Sequence of chain 1.A:
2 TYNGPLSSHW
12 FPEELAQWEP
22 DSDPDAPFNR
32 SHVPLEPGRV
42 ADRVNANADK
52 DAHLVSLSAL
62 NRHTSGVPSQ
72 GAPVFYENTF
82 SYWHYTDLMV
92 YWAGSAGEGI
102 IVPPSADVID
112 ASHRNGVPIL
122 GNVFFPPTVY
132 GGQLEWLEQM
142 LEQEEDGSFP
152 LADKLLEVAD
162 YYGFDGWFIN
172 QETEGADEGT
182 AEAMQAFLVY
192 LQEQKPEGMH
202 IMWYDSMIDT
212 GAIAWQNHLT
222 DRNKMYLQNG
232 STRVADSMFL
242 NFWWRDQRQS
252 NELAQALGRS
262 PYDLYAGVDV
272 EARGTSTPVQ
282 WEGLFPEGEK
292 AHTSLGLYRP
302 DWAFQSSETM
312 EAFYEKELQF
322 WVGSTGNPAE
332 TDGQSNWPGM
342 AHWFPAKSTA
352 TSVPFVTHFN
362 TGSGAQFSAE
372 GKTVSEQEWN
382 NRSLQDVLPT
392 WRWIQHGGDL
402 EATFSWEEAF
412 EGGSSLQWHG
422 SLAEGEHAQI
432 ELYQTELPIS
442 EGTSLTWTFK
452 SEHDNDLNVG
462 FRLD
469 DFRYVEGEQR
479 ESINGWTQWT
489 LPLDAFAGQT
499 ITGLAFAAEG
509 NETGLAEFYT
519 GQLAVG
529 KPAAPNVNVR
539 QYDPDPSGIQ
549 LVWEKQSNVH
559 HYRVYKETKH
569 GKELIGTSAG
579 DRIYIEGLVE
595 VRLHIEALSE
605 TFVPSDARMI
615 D

Binding-site contacts:
Ligand atom N2 contacts residue TRP93 of chain 1.A at 3.9 Å.
Ligand atom O3 contacts residue GLU173 of chain 1.A at 3.4 Å (salt-bridge).
Ligand atom O3 contacts residue BMA1 of chain 1.E at 3.4 Å (h-bond).
Ligand atom O5 contacts residue PHE243 of chain 1.A at 3.3 Å.
Ligand atom N2 contacts residue TYR205 of chain 1.A at 3.5 Å.
Ligand atom O5 contacts residue TYR205 of chain 1.A at 3.9 Å.
Ligand atom C6 contacts residue BMA1 of chain 1.E at 3.3 Å.
Ligand atom C8 contacts residue TRP93 of chain 1.A at 3.8 Å (hydrophobic).
Ligand atom S1 contacts residue TYR299 of chain 1.A at 4.0 Å.
Ligand atom N2 contacts residue ASN171 of chain 1.A at 2.8 Å (h-bond).
Ligand atom C1 contacts residue TYR205 of chain 1.A at 3.1 Å (hydrophobic).
Ligand atom C3 contacts residue BMA1 of chain 1.E at 3.7 Å.
Ligand atom O4 contacts residue BMA1 of chain 1.E at 1.3 Å.
Ligand atom C7 contacts residue TYR205 of chain 1.A at 3.5 Å (hydrophobic).
Ligand atom C2 contacts residue ASN171 of chain 1.A at 3.9 Å.
Ligand atom C2 contacts residue GLU173 of chain 1.A at 3.4 Å.
Ligand atom C4 contacts residue TYR299 of chain 1.A at 3.7 Å (hydrophobic).
Ligand atom C1 contacts residue PHE243 of chain 1.A at 3.8 Å (hydrophobic).
Ligand atom C3 contacts residue GLU173 of chain 1.A at 4.0 Å.
Ligand atom C5 contacts residue TYR299 of chain 1.A at 3.6 Å (hydrophobic).
Ligand atom C6 contacts residue PHE243 of chain 1.A at 3.9 Å (hydrophobic).
Ligand atom C8 contacts residue PHE169 of chain 1.A at 3.4 Å (hydrophobic).
Ligand atom N2 contacts residue GLU173 of chain 1.A at 3.8 Å.
Ligand atom C8 contacts residue LEU58 of chain 1.A at 3.7 Å (hydrophobic).
Ligand atom O3 contacts residue PHE125 of chain 1.A at 3.6 Å.
Ligand atom S1 contacts residue PHE243 of chain 1.A at 3.3 Å.
Ligand atom O3 contacts residue TRP93 of chain 1.A at 3.7 Å.
Ligand atom C6 contacts residue ASP270 of chain 1.A at 3.6 Å.
Ligand atom C5 contacts residue PHE243 of chain 1.A at 3.8 Å (hydrophobic).
Ligand atom S1 contacts residue TYR205 of chain 1.A at 3.7 Å.
Ligand atom C7 contacts residue ASN171 of chain 1.A at 3.5 Å.
Ligand atom C5 contacts residue BMA1 of chain 1.E at 3.4 Å.
Ligand atom C8 contacts residue TYR205 of chain 1.A at 3.5 Å (hydrophobic).
Ligand atom C6 contacts residue TYR299 of chain 1.A at 3.9 Å (hydrophobic).
Ligand atom C4 contacts residue BMA1 of chain 1.E at 2.6 Å.
Ligand atom O6 contacts residue BMA1 of chain 1.E at 3.5 Å.
Ligand atom C3 contacts residue TYR299 of chain 1.A at 3.7 Å (hydrophobic).
Ligand atom C8 contacts residue ASN171 of chain 1.A at 3.3 Å.
Ligand atom O4 contacts residue TYR299 of chain 1.A at 3.0 Å (h-bond).
Ligand atom C2 contacts residue TYR205 of chain 1.A at 3.9 Å (hydrophobic).

This small molecule binds to this protein.
Small molecule (SMILES): CC1=N[C@@H]2[C@@H](O)[C@H](O)[C@@H](CO)O[C@@H]2S1